The small molecule below binds the protein below.
Small molecule (SMILES): CCCCCCCCCCCC[N+](C)(C)CCCS(=O)(=O)O

Binding-site contacts:
Ligand atom S1 contacts residue TRP374 of chain 58.A at 4.0 Å.
Ligand atom O2S contacts residue ARG224 of chain 58.A at 4.5 Å.
Ligand atom C8 contacts residue C151 of chain 58.D at 3.7 Å.
Ligand atom O1S contacts residue LYS215 of chain 58.A at 2.7 Å (salt-bridge).
Ligand atom O3S contacts residue ARG224 of chain 58.A at 2.9 Å (salt-bridge).
Ligand atom C12 contacts residue C151 of chain 58.D at 3.4 Å.
Ligand atom S1 contacts residue LYS215 of chain 58.A at 4.1 Å.
Ligand atom C16 contacts residue ASP229 of chain 58.A at 4.3 Å.
Ligand atom C1 contacts residue TRP374 of chain 58.A at 3.6 Å (hydrophobic).
Ligand atom C2 contacts residue TRP374 of chain 58.A at 4.1 Å (hydrophobic).
Ligand atom C11 contacts residue C151 of chain 58.D at 3.5 Å.
Ligand atom O1S contacts residue TRP374 of chain 58.A at 4.3 Å.
Ligand atom O3S contacts residue PHE223 of chain 58.A at 3.9 Å.
Ligand atom C10 contacts residue C151 of chain 58.D at 3.4 Å.
Ligand atom O1S contacts residue GLY222 of chain 58.A at 2.3 Å (h-bond).
Ligand atom O3S contacts residue TRP374 of chain 58.A at 3.3 Å.
Ligand atom C5 contacts residue C151 of chain 58.D at 4.0 Å.
Ligand atom O2S contacts residue GLY222 of chain 58.A at 3.3 Å (h-bond).
Ligand atom S1 contacts residue ARG224 of chain 58.A at 4.3 Å.
Ligand atom S1 contacts residue GLY222 of chain 58.A at 3.0 Å (h-bond).
Ligand atom C13 contacts residue C151 of chain 58.D at 4.5 Å.
Ligand atom C3 contacts residue TRP374 of chain 58.A at 4.3 Å (hydrophobic).
Ligand atom C7 contacts residue C151 of chain 58.D at 3.4 Å.
Ligand atom O3S contacts residue GLY222 of chain 58.A at 2.9 Å (h-bond).
Ligand atom O1S contacts residue PHE223 of chain 58.A at 4.5 Å.
Ligand atom C6 contacts residue C151 of chain 58.D at 4.2 Å.
Ligand atom C9 contacts residue C151 of chain 58.D at 3.4 Å.

Sequence of chain 58.A:
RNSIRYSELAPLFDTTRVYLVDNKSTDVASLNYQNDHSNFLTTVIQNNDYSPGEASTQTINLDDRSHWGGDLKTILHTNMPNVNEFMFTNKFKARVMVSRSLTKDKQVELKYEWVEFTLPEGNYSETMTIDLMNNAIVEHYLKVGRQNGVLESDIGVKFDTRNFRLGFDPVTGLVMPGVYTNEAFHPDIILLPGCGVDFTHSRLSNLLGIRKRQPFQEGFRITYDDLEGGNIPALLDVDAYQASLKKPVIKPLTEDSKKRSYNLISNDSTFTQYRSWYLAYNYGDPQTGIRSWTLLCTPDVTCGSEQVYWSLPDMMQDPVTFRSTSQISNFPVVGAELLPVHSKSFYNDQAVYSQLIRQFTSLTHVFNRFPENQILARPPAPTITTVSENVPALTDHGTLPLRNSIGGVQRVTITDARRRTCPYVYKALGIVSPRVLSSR